Sequence of chain 2.W:
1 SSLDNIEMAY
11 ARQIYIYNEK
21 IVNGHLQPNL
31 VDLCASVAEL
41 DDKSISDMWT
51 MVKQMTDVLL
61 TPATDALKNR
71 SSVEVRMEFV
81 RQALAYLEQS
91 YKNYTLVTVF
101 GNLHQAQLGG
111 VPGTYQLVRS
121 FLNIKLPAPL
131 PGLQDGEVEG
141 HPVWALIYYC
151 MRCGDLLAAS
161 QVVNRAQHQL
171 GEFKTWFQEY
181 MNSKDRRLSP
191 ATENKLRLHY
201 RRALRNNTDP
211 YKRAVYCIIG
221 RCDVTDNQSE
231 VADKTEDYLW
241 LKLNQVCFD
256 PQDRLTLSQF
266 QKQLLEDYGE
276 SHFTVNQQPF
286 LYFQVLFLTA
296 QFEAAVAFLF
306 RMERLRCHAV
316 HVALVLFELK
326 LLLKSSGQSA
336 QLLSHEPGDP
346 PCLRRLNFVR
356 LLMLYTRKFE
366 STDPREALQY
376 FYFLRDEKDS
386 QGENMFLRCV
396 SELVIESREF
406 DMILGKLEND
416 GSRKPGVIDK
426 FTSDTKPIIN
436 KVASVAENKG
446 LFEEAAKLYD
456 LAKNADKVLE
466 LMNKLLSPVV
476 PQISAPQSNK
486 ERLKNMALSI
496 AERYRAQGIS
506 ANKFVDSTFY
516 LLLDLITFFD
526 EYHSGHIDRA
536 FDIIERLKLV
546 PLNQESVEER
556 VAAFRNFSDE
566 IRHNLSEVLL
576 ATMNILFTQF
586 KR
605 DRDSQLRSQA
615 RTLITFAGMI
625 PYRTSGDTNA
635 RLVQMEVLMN

Binding-site contacts:
Ligand atom C contacts residue THR235 of chain 2.W at 3.6 Å.
Ligand atom O contacts residue THR235 of chain 2.W at 3.1 Å (h-bond).
Ligand atom C contacts residue THR235 of chain 2.W at 3.6 Å.
Ligand atom O contacts residue ASN281 of chain 2.W at 2.6 Å (h-bond).
Ligand atom CG contacts residue ASP233 of chain 2.W at 3.0 Å.
Ligand atom CG2 contacts residue HIS277 of chain 2.W at 3.3 Å.
Ligand atom N contacts residue THR235 of chain 2.W at 3.5 Å (h-bond).
Ligand atom CA contacts residue ASN227 of chain 2.W at 3.7 Å.
Ligand atom N contacts residue ASN227 of chain 2.W at 3.0 Å (h-bond).
Ligand atom CG contacts residue HIS277 of chain 2.W at 3.8 Å.
Ligand atom CB contacts residue TYR238 of chain 2.W at 3.6 Å (hydrophobic).
Ligand atom O contacts residue LEU286 of chain 2.W at 3.2 Å.
Ligand atom CG2 contacts residue PHE278 of chain 2.W at 3.7 Å (hydrophobic).
Ligand atom CB contacts residue LEU286 of chain 2.W at 3.9 Å (hydrophobic).
Ligand atom C contacts residue LEU286 of chain 2.W at 3.8 Å (hydrophobic).
Ligand atom N contacts residue TYR273 of chain 2.W at 3.9 Å.
Ligand atom O contacts residue LYS234 of chain 2.W at 3.6 Å.
Ligand atom O contacts residue ASN227 of chain 2.W at 3.6 Å.
Ligand atom CG contacts residue LYS234 of chain 2.W at 3.3 Å.
Ligand atom CG1 contacts residue TYR94 of chain 2.W at 3.8 Å (hydrophobic).
Ligand atom CG2 contacts residue GLU236 of chain 2.W at 3.3 Å.
Ligand atom CD contacts residue HIS277 of chain 2.W at 3.9 Å.
Ligand atom O contacts residue HIS277 of chain 2.W at 3.4 Å.
Ligand atom CG2 contacts residue LEU286 of chain 2.W at 3.7 Å (hydrophobic).
Ligand atom C contacts residue ASN227 of chain 2.W at 3.5 Å.
Ligand atom C contacts residue THR235 of chain 2.W at 3.6 Å.
Ligand atom CD1 contacts residue TYR91 of chain 2.W at 3.9 Å (hydrophobic).
Ligand atom C contacts residue TYR94 of chain 2.W at 4.0 Å (hydrophobic).
Ligand atom O contacts residue TYR94 of chain 2.W at 2.9 Å.
Ligand atom CG2 contacts residue ASN281 of chain 2.W at 3.6 Å.
Ligand atom N contacts residue THR235 of chain 2.W at 3.9 Å.
Ligand atom CB contacts residue HIS277 of chain 2.W at 3.7 Å.
Ligand atom CA contacts residue THR235 of chain 2.W at 3.6 Å.
Ligand atom CG1 contacts residue VAL280 of chain 2.W at 4.0 Å (hydrophobic).
Ligand atom CB contacts residue ASP233 of chain 2.W at 3.0 Å.
Ligand atom CD contacts residue TYR273 of chain 2.W at 3.3 Å (hydrophobic).
Ligand atom CD1 contacts residue TYR94 of chain 2.W at 3.5 Å (hydrophobic).
Ligand atom CG contacts residue TYR273 of chain 2.W at 3.6 Å (hydrophobic).
Ligand atom C contacts residue ASN281 of chain 2.W at 3.8 Å.
Ligand atom O contacts residue THR235 of chain 2.W at 3.0 Å (h-bond).

This small molecule binds to this protein.
Small molecule (SMILES): CC[C@H](C)[C@H](NC(=O)[C@H](CO)NC(=O)[C@H](CCCN=C(N)N)NC(=O)[C@@H](NC(=O)[C@@H]1CCCN1C(=O)[C@@H]1CCCN1C(=O)[C@H](C)N)C(C)C)C(=O)N[C@H](C=O)Cc1ccc(O)cc1